Sequence of chain 1.A:
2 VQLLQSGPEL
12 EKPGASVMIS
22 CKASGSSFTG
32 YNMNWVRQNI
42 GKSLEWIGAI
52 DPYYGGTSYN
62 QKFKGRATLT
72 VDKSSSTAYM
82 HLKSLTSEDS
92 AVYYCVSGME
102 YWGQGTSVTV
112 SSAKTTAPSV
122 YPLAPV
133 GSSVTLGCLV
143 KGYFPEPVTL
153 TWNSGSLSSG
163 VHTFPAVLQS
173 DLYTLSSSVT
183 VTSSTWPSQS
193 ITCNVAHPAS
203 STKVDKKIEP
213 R

Sequence of chain 1.B:
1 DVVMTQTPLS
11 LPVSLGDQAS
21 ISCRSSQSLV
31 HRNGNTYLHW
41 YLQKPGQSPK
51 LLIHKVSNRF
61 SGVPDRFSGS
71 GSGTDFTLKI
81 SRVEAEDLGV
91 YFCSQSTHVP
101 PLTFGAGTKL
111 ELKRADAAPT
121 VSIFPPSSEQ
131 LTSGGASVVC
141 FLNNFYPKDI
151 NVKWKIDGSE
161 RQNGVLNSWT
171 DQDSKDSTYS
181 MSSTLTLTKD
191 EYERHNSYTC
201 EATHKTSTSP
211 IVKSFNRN

Binding-site contacts:
Ligand atom OD1 contacts residue TYR32 of chain 1.A at 3.5 Å.
Ligand atom CA contacts residue SER96 of chain 1.B at 3.2 Å.
Ligand atom CB contacts residue HIS39 of chain 1.B at 3.5 Å.
Ligand atom O contacts residue ASN33 of chain 1.B at 2.9 Å (h-bond).
Ligand atom CD1 contacts residue ALA50 of chain 1.A at 3.8 Å (hydrophobic).
Ligand atom CA contacts residue HIS39 of chain 1.B at 3.7 Å.
Ligand atom CD2 contacts residue TYR41 of chain 1.B at 3.7 Å (hydrophobic).
Ligand atom O contacts residue HIS39 of chain 1.B at 2.8 Å (h-bond).
Ligand atom CG2 contacts residue MET100 of chain 1.A at 3.6 Å (hydrophobic).
Ligand atom OD1 contacts residue GLY99 of chain 1.A at 3.6 Å.
Ligand atom O contacts residue TYR37 of chain 1.B at 3.4 Å.
Ligand atom O contacts residue TYR37 of chain 1.B at 3.6 Å.
Ligand atom C contacts residue SER96 of chain 1.B at 3.5 Å.
Ligand atom ND2 contacts residue TYR32 of chain 1.A at 3.6 Å.
Ligand atom CA contacts residue ASP52 of chain 1.A at 3.5 Å.
Ligand atom ND2 contacts residue GLY31 of chain 1.A at 3.0 Å (h-bond).
Ligand atom CB contacts residue ASN33 of chain 1.A at 3.7 Å.
Ligand atom CD2 contacts residue LEU51 of chain 1.B at 3.7 Å (hydrophobic).
Ligand atom CG2 contacts residue GLY31 of chain 1.A at 3.5 Å.
Ligand atom O contacts residue SER96 of chain 1.B at 3.5 Å.
Ligand atom OD1 contacts residue ASN33 of chain 1.A at 2.9 Å (h-bond).
Ligand atom O contacts residue ASN33 of chain 1.A at 3.5 Å (h-bond).
Ligand atom O contacts residue ASN33 of chain 1.A at 2.8 Å (h-bond).
Ligand atom CG1 contacts residue ASP52 of chain 1.A at 2.6 Å.
Ligand atom CB contacts residue ASP52 of chain 1.A at 3.6 Å.
Ligand atom O contacts residue SER96 of chain 1.B at 3.2 Å (h-bond).
Ligand atom N contacts residue TYR37 of chain 1.B at 3.6 Å.
Ligand atom C contacts residue ARG32 of chain 1.B at 3.6 Å.
Ligand atom CG2 contacts residue ASN33 of chain 1.A at 3.4 Å.
Ligand atom CD2 contacts residue MET100 of chain 1.A at 3.5 Å (hydrophobic).
Ligand atom CB contacts residue SER96 of chain 1.B at 3.7 Å.
Ligand atom C contacts residue HIS39 of chain 1.B at 3.6 Å.
Ligand atom N contacts residue ASN33 of chain 1.A at 2.8 Å (h-bond).
Ligand atom CG contacts residue HIS39 of chain 1.B at 3.5 Å.
Ligand atom CA contacts residue TYR37 of chain 1.B at 3.4 Å (hydrophobic).
Ligand atom N contacts residue ASP52 of chain 1.A at 2.8 Å (salt-bridge).
Ligand atom O contacts residue HIS31 of chain 1.B at 3.1 Å.
Ligand atom CD1 contacts residue ASP52 of chain 1.A at 3.7 Å.
Ligand atom CD1 contacts residue ASN33 of chain 1.A at 3.4 Å.
Ligand atom CD2 contacts residue ASN35 of chain 1.A at 3.5 Å.

The protein below binds the small molecule below.
Small molecule (SMILES): CC(C)C[C@@H]1NC(=O)[C@H](C)NC(=O)CNC(=O)[C@H]([C@@H](C)O)NC(=O)[C@H](CC(C)C)NC(=O)[C@@H]2CCCN2C(=O)[C@H](CC(N)=O)NC(=O)[C@@H](NC(=O)[C@@H](N)C(C)C)CSSC[C@@H](C(=O)N[C@@H](CO)C(=O)N[C@@H](C)C(=O)N[C@@H](C)C(=O)N[C@H](C=O)CCC(=O)O)NC(=O)[C@H](CC(C)C)NC1=O